Sequence of chain 1.B:
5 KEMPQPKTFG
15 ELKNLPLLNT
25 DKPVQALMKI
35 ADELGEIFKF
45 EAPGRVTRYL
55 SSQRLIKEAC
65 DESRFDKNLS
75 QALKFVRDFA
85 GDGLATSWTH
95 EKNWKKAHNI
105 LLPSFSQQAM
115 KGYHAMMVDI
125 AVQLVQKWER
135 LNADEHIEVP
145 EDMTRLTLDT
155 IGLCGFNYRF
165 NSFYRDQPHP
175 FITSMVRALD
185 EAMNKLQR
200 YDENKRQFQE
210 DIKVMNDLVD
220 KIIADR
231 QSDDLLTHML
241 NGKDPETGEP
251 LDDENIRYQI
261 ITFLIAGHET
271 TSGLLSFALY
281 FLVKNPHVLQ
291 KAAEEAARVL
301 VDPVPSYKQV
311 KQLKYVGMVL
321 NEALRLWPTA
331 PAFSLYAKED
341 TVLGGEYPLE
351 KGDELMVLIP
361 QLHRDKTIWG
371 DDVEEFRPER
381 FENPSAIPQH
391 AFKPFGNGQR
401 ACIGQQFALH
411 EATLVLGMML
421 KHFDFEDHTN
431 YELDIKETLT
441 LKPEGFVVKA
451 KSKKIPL

This protein binds this small molecule.
Small molecule (SMILES): O=C(CCCCCn1ccnc1)N[C@@H](Cc1ccccc1)C(=O)N[C@@H](Cc1ccccc1)C(=O)O

Binding-site contacts:
Ligand atom C27 contacts residue ALA332 of chain 1.B at 3.6 Å (hydrophobic).
Ligand atom CZ contacts residue PRO27 of chain 1.B at 3.5 Å (hydrophobic).
Ligand atom CZ contacts residue LEU190 of chain 1.B at 3.4 Å (hydrophobic).
Ligand atom CB contacts residue TYR53 of chain 1.B at 3.4 Å (hydrophobic).
Ligand atom O contacts residue SER74 of chain 1.B at 3.3 Å.
Ligand atom CA contacts residue TYR53 of chain 1.B at 3.6 Å (hydrophobic).
Ligand atom CE2 contacts residue PRO27 of chain 1.B at 3.5 Å (hydrophobic).
Ligand atom O26 contacts residue MET356 of chain 1.B at 3.1 Å.
Ligand atom CD2 contacts residue LEU22 of chain 1.B at 3.5 Å (hydrophobic).
Ligand atom O contacts residue GLN75 of chain 1.B at 3.2 Å (h-bond).
Ligand atom C contacts residue SER74 of chain 1.B at 3.4 Å.
Ligand atom CB contacts residue VAL28 of chain 1.B at 3.4 Å (hydrophobic).
Ligand atom CE1 contacts residue ARG49 of chain 1.B at 3.4 Å.
Ligand atom CZ contacts residue ARG49 of chain 1.B at 3.2 Å.
Ligand atom CG contacts residue LEU22 of chain 1.B at 3.3 Å (hydrophobic).
Ligand atom CD1 contacts residue ARG49 of chain 1.B at 3.6 Å.
Ligand atom CD1 contacts residue TYR53 of chain 1.B at 3.1 Å (hydrophobic).
Ligand atom O26 contacts residue ALA332 of chain 1.B at 3.4 Å.
Ligand atom CG contacts residue ARG49 of chain 1.B at 3.5 Å.
Ligand atom C33 contacts residue ALA330 of chain 1.B at 3.4 Å (hydrophobic).
Ligand atom N34 contacts residue ALA330 of chain 1.B at 3.4 Å.
Ligand atom CD2 contacts residue PRO27 of chain 1.B at 3.5 Å (hydrophobic).
Ligand atom C contacts residue TYR53 of chain 1.B at 3.6 Å (hydrophobic).
Ligand atom CE2 contacts residue ARG49 of chain 1.B at 3.2 Å.
Ligand atom CE1 contacts residue PRO27 of chain 1.B at 3.5 Å (hydrophobic).
Ligand atom OXT contacts residue ARG49 of chain 1.B at 2.4 Å (salt-bridge).
Ligand atom C contacts residue ARG49 of chain 1.B at 3.6 Å.
Ligand atom O contacts residue ALA76 of chain 1.B at 2.6 Å (h-bond).
Ligand atom N34 contacts residue HOA1 of chain 1.H at 3.0 Å (h-bond).
Ligand atom OXT contacts residue SER74 of chain 1.B at 3.4 Å.
Ligand atom C28 contacts residue LEU439 of chain 1.B at 3.2 Å (hydrophobic).
Ligand atom CE1 contacts residue PHE44 of chain 1.B at 3.6 Å (hydrophobic).
Ligand atom C contacts residue MET356 of chain 1.B at 3.6 Å (hydrophobic).
Ligand atom O contacts residue TYR53 of chain 1.B at 2.5 Å (h-bond).
Ligand atom C33 contacts residue HOA1 of chain 1.H at 3.5 Å.
Ligand atom C contacts residue GLN75 of chain 1.B at 3.4 Å.
Ligand atom O contacts residue MET356 of chain 1.B at 3.5 Å.
Ligand atom OXT contacts residue GLN75 of chain 1.B at 2.7 Å (h-bond).
Ligand atom CD2 contacts residue ARG49 of chain 1.B at 3.3 Å.
Ligand atom C contacts residue ALA76 of chain 1.B at 3.6 Å (hydrophobic).